Binding-site contacts:
Ligand atom C3' contacts residue VAL201 of chain 1.F at 4.4 Å (hydrophobic).
Ligand atom O2 contacts residue HIS87 of chain 1.F at 4.4 Å.
Ligand atom O3 contacts residue TRP40 of chain 1.F at 3.1 Å (h-bond).
Ligand atom C6 contacts residue TRP198 of chain 1.F at 4.3 Å (hydrophobic).
Ligand atom C4 contacts residue HIS18 of chain 1.F at 3.5 Å.
Ligand atom C3' contacts residue ARG229 of chain 1.F at 3.7 Å.
Ligand atom N1' contacts residue ARG229 of chain 1.F at 3.9 Å.
Ligand atom C1 contacts residue TYR131 of chain 1.F at 4.1 Å (hydrophobic).
Ligand atom O4 contacts residue TYR131 of chain 1.F at 3.1 Å (h-bond).
Ligand atom C2' contacts residue VAL201 of chain 1.F at 3.9 Å (hydrophobic).
Ligand atom C5 contacts residue TRP283 of chain 1.F at 3.9 Å (hydrophobic).
Ligand atom O5 contacts residue TYR131 of chain 1.F at 4.1 Å.
Ligand atom O3' contacts residue GLY241 of chain 1.F at 3.9 Å.
Ligand atom C3 contacts residue TYR37 of chain 1.F at 4.4 Å (hydrophobic).
Ligand atom C4 contacts residue HIS87 of chain 1.F at 4.0 Å.
Ligand atom C4 contacts residue GLU39 of chain 1.F at 4.0 Å.
Ligand atom C2 contacts residue HIS88 of chain 1.F at 3.4 Å.
Ligand atom C4 contacts residue TRP283 of chain 1.F at 3.8 Å (hydrophobic).
Ligand atom C6 contacts residue HIS18 of chain 1.F at 4.1 Å.
Ligand atom C2 contacts residue HIS87 of chain 1.F at 3.9 Å.
Ligand atom C4 contacts residue TYR131 of chain 1.F at 4.2 Å (hydrophobic).
Ligand atom C3 contacts residue GLU39 of chain 1.F at 3.6 Å.
Ligand atom C3 contacts residue HIS87 of chain 1.F at 3.8 Å.
Ligand atom O4 contacts residue HIS87 of chain 1.F at 3.1 Å (h-bond).
Ligand atom C4' contacts residue ARG229 of chain 1.F at 4.0 Å.
Ligand atom O4 contacts residue HIS18 of chain 1.F at 2.7 Å (h-bond).
Ligand atom C5' contacts residue TYR37 of chain 1.F at 4.0 Å (hydrophobic).
Ligand atom C2 contacts residue TYR131 of chain 1.F at 3.8 Å (hydrophobic).
Ligand atom C3 contacts residue TRP283 of chain 1.F at 4.3 Å (hydrophobic).
Ligand atom O3 contacts residue HIS87 of chain 1.F at 3.1 Å (h-bond).
Ligand atom O2 contacts residue HIS88 of chain 1.F at 2.7 Å (h-bond).
Ligand atom O2 contacts residue TRP40 of chain 1.F at 3.0 Å (h-bond).
Ligand atom C2 contacts residue TRP40 of chain 1.F at 3.9 Å (hydrophobic).
Ligand atom C3 contacts residue TRP40 of chain 1.F at 3.8 Å (hydrophobic).
Ligand atom O3' contacts residue ARG229 of chain 1.F at 3.8 Å.
Ligand atom O3 contacts residue GLU39 of chain 1.F at 2.8 Å (salt-bridge).
Ligand atom C6 contacts residue TRP283 of chain 1.F at 3.8 Å (hydrophobic).
Ligand atom O3 contacts residue HIS88 of chain 1.F at 4.3 Å.
Ligand atom O3 contacts residue TYR37 of chain 1.F at 4.3 Å.
Ligand atom C6' contacts residue TYR37 of chain 1.F at 3.9 Å (hydrophobic).

Sequence of chain 1.F:
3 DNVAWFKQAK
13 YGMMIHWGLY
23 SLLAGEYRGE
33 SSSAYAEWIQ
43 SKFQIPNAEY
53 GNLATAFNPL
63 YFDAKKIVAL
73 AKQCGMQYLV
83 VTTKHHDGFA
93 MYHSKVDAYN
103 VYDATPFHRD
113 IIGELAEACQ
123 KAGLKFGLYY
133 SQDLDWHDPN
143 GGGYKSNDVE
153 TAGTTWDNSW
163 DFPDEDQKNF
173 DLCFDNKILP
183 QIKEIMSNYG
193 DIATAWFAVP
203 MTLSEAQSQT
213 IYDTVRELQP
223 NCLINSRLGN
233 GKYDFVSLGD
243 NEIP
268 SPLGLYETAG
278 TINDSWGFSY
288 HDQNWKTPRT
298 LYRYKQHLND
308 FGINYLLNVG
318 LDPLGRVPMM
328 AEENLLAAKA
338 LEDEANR

The protein below binds the small molecule below.
Small molecule (SMILES): C[C@@H]1O[C@@H](Oc2ccc([N+](=O)[O-])cc2)[C@@H](O)[C@H](O)[C@@H]1O